Sequence of chain 1.A:
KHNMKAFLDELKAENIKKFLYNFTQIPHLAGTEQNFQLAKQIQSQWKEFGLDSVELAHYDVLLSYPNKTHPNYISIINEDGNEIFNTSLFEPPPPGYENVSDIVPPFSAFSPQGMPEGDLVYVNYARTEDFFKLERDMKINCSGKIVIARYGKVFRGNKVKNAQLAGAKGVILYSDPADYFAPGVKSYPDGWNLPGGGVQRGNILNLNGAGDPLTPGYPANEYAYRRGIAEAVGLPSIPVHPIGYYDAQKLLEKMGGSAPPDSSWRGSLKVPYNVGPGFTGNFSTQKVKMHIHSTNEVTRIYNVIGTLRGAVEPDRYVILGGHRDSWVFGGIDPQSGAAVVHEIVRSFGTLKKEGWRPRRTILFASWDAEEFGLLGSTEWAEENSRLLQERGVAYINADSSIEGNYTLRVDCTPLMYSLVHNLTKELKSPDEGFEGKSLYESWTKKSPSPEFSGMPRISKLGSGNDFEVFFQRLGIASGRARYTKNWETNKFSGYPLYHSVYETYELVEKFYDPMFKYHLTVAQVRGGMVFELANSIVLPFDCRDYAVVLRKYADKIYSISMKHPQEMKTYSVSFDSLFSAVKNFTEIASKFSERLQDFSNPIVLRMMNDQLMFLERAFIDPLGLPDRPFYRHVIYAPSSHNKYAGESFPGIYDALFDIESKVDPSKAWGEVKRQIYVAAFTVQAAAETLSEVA

Sequence of chain 2.A:
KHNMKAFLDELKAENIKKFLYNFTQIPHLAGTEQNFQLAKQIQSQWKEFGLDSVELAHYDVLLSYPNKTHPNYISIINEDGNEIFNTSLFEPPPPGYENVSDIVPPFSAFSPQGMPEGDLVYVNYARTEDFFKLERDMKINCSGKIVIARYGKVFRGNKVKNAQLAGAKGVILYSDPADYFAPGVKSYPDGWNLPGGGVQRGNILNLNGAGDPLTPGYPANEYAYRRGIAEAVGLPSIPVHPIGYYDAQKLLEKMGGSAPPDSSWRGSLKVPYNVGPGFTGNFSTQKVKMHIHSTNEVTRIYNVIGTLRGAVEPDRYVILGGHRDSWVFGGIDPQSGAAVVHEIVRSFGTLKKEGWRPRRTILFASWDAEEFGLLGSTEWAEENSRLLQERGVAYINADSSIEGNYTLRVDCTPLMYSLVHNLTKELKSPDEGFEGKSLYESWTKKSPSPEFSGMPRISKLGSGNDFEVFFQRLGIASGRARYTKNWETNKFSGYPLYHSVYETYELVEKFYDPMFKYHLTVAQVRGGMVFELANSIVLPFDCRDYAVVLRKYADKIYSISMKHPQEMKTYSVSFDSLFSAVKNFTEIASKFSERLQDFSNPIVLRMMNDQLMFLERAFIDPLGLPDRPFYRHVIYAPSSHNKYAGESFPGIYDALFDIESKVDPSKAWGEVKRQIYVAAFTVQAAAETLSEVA

A small-molecule ligand and the protein it binds are described below.
Small molecule (SMILES): CC(=O)N[C@H]1[C@H](O[C@H]2[C@H](O)[C@@H](NC(C)=O)CO[C@@H]2CO)O[C@H](CO)[C@@H](O[C@@H]2O[C@H](CO)[C@@H](O)[C@H](O[C@H]3O[C@H](CO)[C@@H](O)[C@H](O)[C@@H]3O)[C@@H]2O)[C@@H]1O

Binding-site contacts:
Ligand atom C7 contacts residue ASN597 of chain 2.A at 3.8 Å.
Ligand atom C7 contacts residue SER593 of chain 2.A at 3.9 Å.
Ligand atom C3 contacts residue ASN597 of chain 2.A at 3.8 Å.
Ligand atom O4 contacts residue GLU235 of chain 1.A at 3.8 Å.
Ligand atom C3 contacts residue ARG313 of chain 1.A at 3.8 Å.
Ligand atom C8 contacts residue TYR236 of chain 1.A at 3.7 Å (hydrophobic).
Ligand atom C5 contacts residue GLU235 of chain 1.A at 3.7 Å.
Ligand atom O7 contacts residue GLN699 of chain 2.A at 3.3 Å (h-bond).
Ligand atom C2 contacts residue GLN699 of chain 2.A at 3.7 Å.
Ligand atom O3 contacts residue GLU235 of chain 1.A at 3.5 Å (salt-bridge).
Ligand atom O5 contacts residue ASN597 of chain 2.A at 2.2 Å (h-bond).
Ligand atom C5 contacts residue ASN597 of chain 2.A at 3.5 Å.
Ligand atom O5 contacts residue HIS71 of chain 1.A at 3.5 Å.
Ligand atom C3 contacts residue ARG313 of chain 1.A at 3.7 Å.
Ligand atom C6 contacts residue HIS71 of chain 1.A at 4.0 Å.
Ligand atom C6 contacts residue GLU235 of chain 1.A at 3.5 Å.
Ligand atom C2 contacts residue GLU235 of chain 1.A at 3.1 Å.
Ligand atom C2 contacts residue SER593 of chain 2.A at 3.6 Å.
Ligand atom C1 contacts residue GLN699 of chain 2.A at 3.9 Å.
Ligand atom N2 contacts residue SER593 of chain 2.A at 2.9 Å (h-bond).
Ligand atom C2 contacts residue ARG313 of chain 1.A at 3.6 Å.
Ligand atom C8 contacts residue SER590 of chain 2.A at 3.5 Å.
Ligand atom C1 contacts residue GLU235 of chain 1.A at 3.7 Å.
Ligand atom O2 contacts residue GLU235 of chain 1.A at 2.2 Å (salt-bridge).
Ligand atom C2 contacts residue ASN597 of chain 2.A at 2.4 Å.
Ligand atom O2 contacts residue ARG313 of chain 1.A at 3.4 Å (salt-bridge).
Ligand atom O4 contacts residue ARG313 of chain 1.A at 4.0 Å.
Ligand atom O4 contacts residue GLU235 of chain 1.A at 3.1 Å (salt-bridge).
Ligand atom C1 contacts residue ASN597 of chain 2.A at 1.4 Å.
Ligand atom N2 contacts residue GLN699 of chain 2.A at 3.5 Å (h-bond).
Ligand atom C8 contacts residue SER593 of chain 2.A at 3.8 Å.
Ligand atom C1 contacts residue SER593 of chain 2.A at 3.6 Å.
Ligand atom C7 contacts residue GLN699 of chain 2.A at 3.4 Å.
Ligand atom O2 contacts residue HIS71 of chain 1.A at 2.9 Å (h-bond).
Ligand atom C8 contacts residue ALA594 of chain 2.A at 3.7 Å (hydrophobic).
Ligand atom O3 contacts residue ARG313 of chain 1.A at 3.0 Å (salt-bridge).
Ligand atom C3 contacts residue GLU235 of chain 1.A at 4.0 Å.
Ligand atom N2 contacts residue ASN597 of chain 2.A at 2.9 Å (h-bond).
Ligand atom C4 contacts residue ARG313 of chain 1.A at 3.6 Å.
Ligand atom C1 contacts residue ARG313 of chain 1.A at 3.9 Å.